Sequence of chain 1.C:
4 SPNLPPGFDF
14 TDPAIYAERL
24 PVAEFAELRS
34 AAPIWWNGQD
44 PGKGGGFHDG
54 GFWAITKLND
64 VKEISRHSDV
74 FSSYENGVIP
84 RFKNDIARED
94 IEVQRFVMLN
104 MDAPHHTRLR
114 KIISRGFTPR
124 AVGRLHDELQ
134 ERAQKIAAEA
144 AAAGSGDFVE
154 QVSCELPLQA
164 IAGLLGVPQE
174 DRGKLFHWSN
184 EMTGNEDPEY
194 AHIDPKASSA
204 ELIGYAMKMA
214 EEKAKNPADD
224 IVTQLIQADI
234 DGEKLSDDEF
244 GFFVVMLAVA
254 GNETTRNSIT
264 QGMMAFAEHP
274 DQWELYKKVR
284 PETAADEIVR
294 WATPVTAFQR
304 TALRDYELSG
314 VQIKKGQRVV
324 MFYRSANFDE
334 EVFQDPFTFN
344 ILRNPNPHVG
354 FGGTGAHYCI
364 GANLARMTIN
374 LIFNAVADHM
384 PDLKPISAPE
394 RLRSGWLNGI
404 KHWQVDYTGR

This protein binds this small molecule.
Small molecule (SMILES): COc1ccc(CNc2ccc(Cc3ccncc3)cc2)cc1

Binding-site contacts:
Ligand atom C23 contacts residue VAL248 of chain 1.C at 3.5 Å (hydrophobic).
Ligand atom C13 contacts residue TRP399 of chain 1.C at 3.6 Å (hydrophobic).
Ligand atom C11 contacts residue ILE82 of chain 1.C at 3.8 Å (hydrophobic).
Ligand atom C14 contacts residue PHE301 of chain 1.C at 4.0 Å (hydrophobic).
Ligand atom C04 contacts residue VAL96 of chain 1.C at 3.9 Å (hydrophobic).
Ligand atom C20 contacts residue VAL252 of chain 1.C at 3.5 Å (hydrophobic).
Ligand atom C05 contacts residue GLN97 of chain 1.C at 3.8 Å.
Ligand atom C10 contacts residue LEU102 of chain 1.C at 4.0 Å (hydrophobic).
Ligand atom C13 contacts residue PHE301 of chain 1.C at 3.9 Å (hydrophobic).
Ligand atom C04 contacts residue GLN97 of chain 1.C at 3.8 Å.
Ligand atom C22 contacts residue VAL248 of chain 1.C at 3.3 Å (hydrophobic).
Ligand atom C11 contacts residue LEU102 of chain 1.C at 4.0 Å (hydrophobic).
Ligand atom C09 contacts residue GLN97 of chain 1.C at 3.9 Å.
Ligand atom C11 contacts residue TRP399 of chain 1.C at 3.5 Å (hydrophobic).
Ligand atom C06 contacts residue VAL248 of chain 1.C at 4.0 Å (hydrophobic).
Ligand atom C05 contacts residue VAL100 of chain 1.C at 3.3 Å (hydrophobic).
Ligand atom C21 contacts residue VAL252 of chain 1.C at 3.5 Å (hydrophobic).
Ligand atom N08 contacts residue VAL100 of chain 1.C at 4.0 Å.
Ligand atom C16 contacts residue ALA253 of chain 1.C at 3.2 Å (hydrophobic).
Ligand atom C09 contacts residue LEU102 of chain 1.C at 4.1 Å (hydrophobic).
Ligand atom C15 contacts residue ALA253 of chain 1.C at 3.5 Å (hydrophobic).
Ligand atom C12 contacts residue TRP399 of chain 1.C at 4.0 Å (hydrophobic).
Ligand atom C16 contacts residue THR257 of chain 1.C at 3.7 Å.
Ligand atom C04 contacts residue VAL100 of chain 1.C at 4.0 Å (hydrophobic).
Ligand atom C14 contacts residue ALA253 of chain 1.C at 4.1 Å (hydrophobic).
Ligand atom C10 contacts residue GLN97 of chain 1.C at 3.7 Å.
Ligand atom N17 contacts residue HEM1 of chain 1.T at 2.3 Å.
Ligand atom C19 contacts residue LEU102 of chain 1.C at 3.9 Å (hydrophobic).
Ligand atom C20 contacts residue ALA253 of chain 1.C at 4.0 Å (hydrophobic).
Ligand atom C18 contacts residue HEM1 of chain 1.T at 3.1 Å.
Ligand atom C12 contacts residue VAL252 of chain 1.C at 4.1 Å (hydrophobic).
Ligand atom C15 contacts residue THR257 of chain 1.C at 3.7 Å.
Ligand atom C10 contacts residue ILE82 of chain 1.C at 3.5 Å (hydrophobic).
Ligand atom O02 contacts residue VAL96 of chain 1.C at 4.1 Å.
Ligand atom N17 contacts residue ALA253 of chain 1.C at 3.7 Å.
Ligand atom C06 contacts residue VAL100 of chain 1.C at 4.0 Å (hydrophobic).
Ligand atom N08 contacts residue GLN97 of chain 1.C at 3.2 Å (h-bond).
Ligand atom C16 contacts residue HEM1 of chain 1.T at 3.0 Å.
Ligand atom C19 contacts residue PHE301 of chain 1.C at 3.6 Å (hydrophobic).
Ligand atom C18 contacts residue ALA253 of chain 1.C at 4.1 Å (hydrophobic).